Sequence of chain 24.K:
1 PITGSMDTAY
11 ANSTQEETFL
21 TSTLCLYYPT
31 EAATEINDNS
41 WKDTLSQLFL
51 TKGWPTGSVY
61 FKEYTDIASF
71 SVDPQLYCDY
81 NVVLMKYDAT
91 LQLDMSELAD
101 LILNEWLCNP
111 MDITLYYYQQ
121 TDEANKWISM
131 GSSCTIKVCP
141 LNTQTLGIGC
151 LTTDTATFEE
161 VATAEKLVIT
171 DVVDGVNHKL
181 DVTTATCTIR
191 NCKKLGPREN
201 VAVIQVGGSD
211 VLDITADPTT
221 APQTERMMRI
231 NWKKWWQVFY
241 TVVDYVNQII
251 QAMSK

This protein binds this small molecule.
Small molecule (SMILES): CC(=O)N[C@H]1[C@H](O[C@H]2[C@H](O)[C@@H](NC(C)=O)CO[C@@H]2CO)O[C@H](CO)[C@@H](O)[C@@H]1O

Binding-site contacts:
Ligand atom O7 contacts residue ASN12 of chain 24.K at 3.6 Å.
Ligand atom C1 contacts residue ASN12 of chain 24.K at 2.2 Å.
Ligand atom O5 contacts residue ASN12 of chain 24.K at 2.8 Å (h-bond).
Ligand atom C5 contacts residue ASN12 of chain 24.K at 4.2 Å.
Ligand atom C2 contacts residue ASN12 of chain 24.K at 3.3 Å.
Ligand atom N2 contacts residue ASN12 of chain 24.K at 3.8 Å.
Ligand atom C7 contacts residue ASN12 of chain 24.K at 3.9 Å.